Binding-site contacts:
Ligand atom C9 contacts residue MES1 of chain 1.UA at 3.6 Å.
Ligand atom C24 contacts residue GLY47 of chain 1.Y at 3.4 Å.
Ligand atom C10 contacts residue MES1 of chain 1.UA at 3.6 Å.
Ligand atom C11 contacts residue MES1 of chain 1.UA at 3.1 Å.
Ligand atom O13 contacts residue THR21 of chain 1.Y at 3.5 Å (h-bond).
Ligand atom C1 contacts residue MET45 of chain 1.Y at 3.7 Å (hydrophobic).
Ligand atom C40 contacts residue THR21 of chain 1.Y at 3.7 Å.
Ligand atom C4 contacts residue VAL31 of chain 1.Y at 3.7 Å (hydrophobic).
Ligand atom N22 contacts residue THR1 of chain 1.Y at 3.6 Å.
Ligand atom N22 contacts residue GLY47 of chain 1.Y at 2.7 Å (h-bond).
Ligand atom C42 contacts residue GLY48 of chain 1.Y at 3.7 Å.
Ligand atom C9 contacts residue THR1 of chain 1.Y at 1.4 Å.
Ligand atom C10 contacts residue THR1 of chain 1.Y at 2.5 Å.
Ligand atom C7 contacts residue THR1 of chain 1.Y at 2.8 Å.
Ligand atom C12 contacts residue ARG19 of chain 1.Y at 3.4 Å.
Ligand atom C11 contacts residue TYR170 of chain 1.Y at 3.1 Å (hydrophobic).
Ligand atom C11 contacts residue SER131 of chain 1.Y at 3.1 Å.
Ligand atom N25 contacts residue THR21 of chain 1.Y at 2.8 Å (h-bond).
Ligand atom C8 contacts residue GLY47 of chain 1.Y at 3.6 Å.
Ligand atom O13 contacts residue MES1 of chain 1.UA at 3.6 Å (h-bond).
Ligand atom O21 contacts residue MES1 of chain 1.UA at 2.8 Å (h-bond).
Ligand atom C8 contacts residue THR1 of chain 1.Y at 2.3 Å.
Ligand atom C27 contacts residue THR21 of chain 1.Y at 3.3 Å.
Ligand atom C33 contacts residue VAL128 of chain 1.Z at 3.7 Å (hydrophobic).
Ligand atom O49 contacts residue THR21 of chain 1.Y at 2.9 Å (h-bond).
Ligand atom C12 contacts residue TYR170 of chain 1.Y at 3.5 Å (hydrophobic).
Ligand atom C42 contacts residue GLY47 of chain 1.Y at 3.5 Å.
Ligand atom O21 contacts residue THR1 of chain 1.Y at 2.4 Å (h-bond).
Ligand atom C12 contacts residue THR1 of chain 1.Y at 3.1 Å.
Ligand atom C23 contacts residue GLY47 of chain 1.Y at 3.5 Å.
Ligand atom C11 contacts residue THR1 of chain 1.Y at 1.5 Å.
Ligand atom N28 contacts residue ASP126 of chain 1.Z at 3.3 Å (salt-bridge).
Ligand atom O13 contacts residue MG1 of chain 1.TA at 3.5 Å.
Ligand atom O21 contacts residue GLY47 of chain 1.Y at 2.9 Å (h-bond).
Ligand atom C50 contacts residue GLN53 of chain 1.Y at 3.7 Å.
Ligand atom O39 contacts residue ALA49 of chain 1.Y at 3.1 Å (h-bond).
Ligand atom C26 contacts residue THR21 of chain 1.Y at 3.6 Å.
Ligand atom C7 contacts residue GLY47 of chain 1.Y at 3.4 Å.
Ligand atom O13 contacts residue THR1 of chain 1.Y at 3.7 Å.
Ligand atom O49 contacts residue ALA20 of chain 1.Y at 3.3 Å.

Sequence of chain 1.Y:
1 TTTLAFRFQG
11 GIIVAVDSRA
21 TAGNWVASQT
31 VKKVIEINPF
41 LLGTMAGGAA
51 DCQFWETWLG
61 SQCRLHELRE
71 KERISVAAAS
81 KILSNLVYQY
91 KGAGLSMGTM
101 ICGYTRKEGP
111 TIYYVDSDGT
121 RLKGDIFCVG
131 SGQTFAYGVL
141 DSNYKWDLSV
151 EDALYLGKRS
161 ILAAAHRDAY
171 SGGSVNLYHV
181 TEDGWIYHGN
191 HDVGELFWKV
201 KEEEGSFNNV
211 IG

Sequence of chain 1.Z:
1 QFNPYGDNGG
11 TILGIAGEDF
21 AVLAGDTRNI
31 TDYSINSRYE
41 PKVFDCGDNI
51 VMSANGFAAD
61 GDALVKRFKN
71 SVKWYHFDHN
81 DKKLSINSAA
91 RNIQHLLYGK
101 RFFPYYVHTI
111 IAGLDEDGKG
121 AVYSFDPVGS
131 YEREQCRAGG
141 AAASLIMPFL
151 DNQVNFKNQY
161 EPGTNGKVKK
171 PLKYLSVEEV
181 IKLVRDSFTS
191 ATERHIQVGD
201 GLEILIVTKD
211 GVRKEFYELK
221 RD

The small molecule below binds the protein below.
Small molecule (SMILES): COc1ccc(C[C@H](NC(=O)[C@H](C)NC(=O)CN2CCOCC2)C(=O)N[C@@H](CC2CCC(C)CC2)[C@@H](O)C(C)(C)O)cc1